This protein binds this small molecule.
Small molecule (SMILES): C[C@H](N)C(=O)N[C@@H](CS)C(=O)N[C@@H](CC(N)=O)C(=O)N[C@@H](CC(=O)O)C(=O)N[C@@H](CCC(=O)O)C(=O)N[C@@H](CC(N)=O)C(=O)N[C@@H](Cc1ccc(O)cc1)C(=O)N[C@@H](C)C(=O)O

Binding-site contacts:
Ligand atom OH contacts residue ASN72 of chain 1.B at 3.4 Å.
Ligand atom ND2 contacts residue ASN53 of chain 1.B at 2.9 Å (h-bond).
Ligand atom CE1 contacts residue SER79 of chain 1.B at 3.3 Å.
Ligand atom OH contacts residue SER79 of chain 1.B at 3.2 Å (h-bond).
Ligand atom O contacts residue ALA58 of chain 1.B at 3.3 Å.
Ligand atom CD2 contacts residue THR59 of chain 1.B at 3.6 Å.
Ligand atom CB contacts residue ARG74 of chain 1.B at 3.7 Å.
Ligand atom OD1 contacts residue LYS76 of chain 1.B at 3.3 Å (salt-bridge).
Ligand atom ND2 contacts residue ALA58 of chain 1.B at 3.1 Å (h-bond).
Ligand atom OD2 contacts residue PHE75 of chain 1.B at 3.5 Å (h-bond).
Ligand atom CD1 contacts residue ARG74 of chain 1.B at 3.5 Å.
Ligand atom OD2 contacts residue ARG74 of chain 1.B at 3.3 Å.
Ligand atom CB contacts residue ARG74 of chain 1.B at 3.6 Å.
Ligand atom CG contacts residue ARG74 of chain 1.B at 3.2 Å.
Ligand atom OD1 contacts residue SER57 of chain 1.B at 3.3 Å (h-bond).
Ligand atom OD2 contacts residue LYS76 of chain 1.B at 3.1 Å (salt-bridge).
Ligand atom CB contacts residue VAL51 of chain 1.B at 3.7 Å (hydrophobic).
Ligand atom CA contacts residue VAL51 of chain 1.B at 3.4 Å (hydrophobic).
Ligand atom C contacts residue VAL51 of chain 1.B at 3.6 Å (hydrophobic).
Ligand atom CA contacts residue ARG74 of chain 1.B at 3.5 Å.
Ligand atom CB contacts residue SER57 of chain 1.B at 3.6 Å.
Ligand atom N contacts residue ARG74 of chain 1.B at 2.8 Å (salt-bridge).
Ligand atom N contacts residue SER57 of chain 1.B at 3.0 Å (h-bond).
Ligand atom N contacts residue VAL51 of chain 1.B at 2.8 Å (h-bond).
Ligand atom O contacts residue ARG74 of chain 1.B at 2.6 Å (salt-bridge).
Ligand atom O contacts residue ALA58 of chain 1.B at 3.4 Å.
Ligand atom CG contacts residue LYS76 of chain 1.B at 3.6 Å.
Ligand atom C contacts residue ARG74 of chain 1.B at 3.6 Å.
Ligand atom CD1 contacts residue ALA73 of chain 1.B at 3.5 Å (hydrophobic).
Ligand atom OD1 contacts residue ASN53 of chain 1.B at 2.8 Å (h-bond).
Ligand atom OD1 contacts residue ARG74 of chain 1.B at 3.6 Å.
Ligand atom CB contacts residue ASN53 of chain 1.B at 3.6 Å.
Ligand atom O contacts residue SER57 of chain 1.B at 3.5 Å (h-bond).
Ligand atom SG contacts residue PHE75 of chain 1.B at 3.6 Å.
Ligand atom SG contacts residue CYS44 of chain 1.B at 2.0 Å (h-bond).
Ligand atom CB contacts residue CYS44 of chain 1.B at 3.0 Å (hydrophobic).
Ligand atom CB contacts residue ALA58 of chain 1.B at 3.6 Å (hydrophobic).
Ligand atom OD2 contacts residue GLY77 of chain 1.B at 3.0 Å (h-bond).
Ligand atom CG contacts residue ARG95 of chain 1.B at 3.5 Å.
Ligand atom CB contacts residue TYR28 of chain 1.B at 3.6 Å (hydrophobic).

Sequence of chain 1.B:
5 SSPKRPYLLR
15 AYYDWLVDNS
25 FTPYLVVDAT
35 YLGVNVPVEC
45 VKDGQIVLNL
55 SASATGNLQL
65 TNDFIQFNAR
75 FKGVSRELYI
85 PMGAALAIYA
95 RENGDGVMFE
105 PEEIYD